Binding-site contacts:
Ligand atom O4 contacts residue SER142 of chain 2.A at 4.0 Å.
Ligand atom C5 contacts residue PRO141 of chain 2.A at 4.2 Å (hydrophobic).
Ligand atom O5 contacts residue THR140 of chain 2.A at 4.2 Å.
Ligand atom C4 contacts residue THR140 of chain 2.A at 3.8 Å.
Ligand atom O3 contacts residue LYS177 of chain 2.A at 3.8 Å.
Ligand atom C4 contacts residue PRO141 of chain 2.A at 4.0 Å (hydrophobic).
Ligand atom O3 contacts residue LEU198 of chain 2.A at 4.4 Å.
Ligand atom C5 contacts residue THR140 of chain 2.A at 3.4 Å.
Ligand atom C3 contacts residue SER142 of chain 2.A at 3.9 Å.
Ligand atom C4 contacts residue SER138 of chain 2.A at 4.4 Å.
Ligand atom O4 contacts residue THR140 of chain 2.A at 4.1 Å.
Ligand atom O4 contacts residue LEU198 of chain 2.A at 3.3 Å.
Ligand atom O4 contacts residue SER138 of chain 2.A at 4.3 Å.
Ligand atom C5 contacts residue SER138 of chain 2.A at 3.5 Å.
Ligand atom C1 contacts residue PRO141 of chain 2.A at 4.5 Å (hydrophobic).
Ligand atom O2 contacts residue LYS177 of chain 2.A at 3.4 Å.
Ligand atom O1 contacts residue THR140 of chain 2.A at 4.3 Å.
Ligand atom C4 contacts residue SER142 of chain 2.A at 3.7 Å.

A protein and the small-molecule ligand that binds it are described below.
Small molecule (SMILES): OC[C@@]1(O)OC[C@H](O)[C@@H]1O

Sequence of chain 2.A:
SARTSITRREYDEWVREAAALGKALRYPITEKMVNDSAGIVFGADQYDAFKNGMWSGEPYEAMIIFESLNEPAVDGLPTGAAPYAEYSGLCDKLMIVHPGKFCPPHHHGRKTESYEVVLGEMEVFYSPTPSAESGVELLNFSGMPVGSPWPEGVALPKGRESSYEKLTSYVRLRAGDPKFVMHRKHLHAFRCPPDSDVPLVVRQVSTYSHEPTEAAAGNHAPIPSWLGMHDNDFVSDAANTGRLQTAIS